Sequence of chain 2.B:
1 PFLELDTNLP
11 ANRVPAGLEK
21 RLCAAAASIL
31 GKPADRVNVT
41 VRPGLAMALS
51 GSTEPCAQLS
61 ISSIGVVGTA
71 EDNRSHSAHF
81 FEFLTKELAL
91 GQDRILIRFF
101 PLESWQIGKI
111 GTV

Binding-site contacts:
Ligand atom CAE contacts residue SER104 of chain 3.B at 4.0 Å.
Ligand atom CAC contacts residue ILE107 of chain 3.B at 3.7 Å (hydrophobic).
Ligand atom CAD contacts residue ILE107 of chain 3.B at 4.3 Å (hydrophobic).
Ligand atom CAS contacts residue PRO1 of chain 3.B at 3.6 Å (hydrophobic).
Ligand atom OAH contacts residue ILE64 of chain 3.B at 4.2 Å.
Ligand atom CAB contacts residue LYS109 of chain 3.B at 4.0 Å.
Ligand atom OAQ contacts residue LYS109 of chain 3.B at 3.9 Å.
Ligand atom OAI contacts residue SER104 of chain 3.B at 3.3 Å.
Ligand atom CAP contacts residue LYS109 of chain 3.B at 3.9 Å.
Ligand atom CAB contacts residue ILE107 of chain 3.B at 3.6 Å (hydrophobic).
Ligand atom CAN contacts residue PRO1 of chain 3.B at 3.7 Å (hydrophobic).
Ligand atom OAT contacts residue SER62 of chain 3.B at 4.0 Å.
Ligand atom CAS contacts residue ILE64 of chain 3.B at 3.6 Å (hydrophobic).
Ligand atom CAN contacts residue PHE2 of chain 3.B at 4.1 Å (hydrophobic).
Ligand atom CAP contacts residue ARG36 of chain 3.B at 3.9 Å.
Ligand atom CAA contacts residue LYS109 of chain 3.B at 4.0 Å.
Ligand atom OAT contacts residue SER63 of chain 3.B at 2.7 Å (h-bond).
Ligand atom OAQ contacts residue LEU96 of chain 2.B at 4.2 Å.
Ligand atom CAA contacts residue ILE107 of chain 3.B at 3.9 Å (hydrophobic).
Ligand atom OAU contacts residue LYS32 of chain 3.B at 3.9 Å.
Ligand atom CAK contacts residue ILE64 of chain 3.B at 3.9 Å (hydrophobic).
Ligand atom OAU contacts residue SER63 of chain 3.B at 3.3 Å (h-bond).
Ligand atom OAQ contacts residue ARG36 of chain 3.B at 4.2 Å.
Ligand atom OAT contacts residue ILE64 of chain 3.B at 3.7 Å.
Ligand atom CAG contacts residue SER104 of chain 3.B at 3.6 Å.
Ligand atom CAN contacts residue ARG36 of chain 3.B at 3.2 Å.
Ligand atom OAR contacts residue ARG36 of chain 3.B at 3.3 Å.
Ligand atom CAK contacts residue ILE107 of chain 3.B at 3.7 Å (hydrophobic).
Ligand atom NAM contacts residue PRO1 of chain 3.B at 2.8 Å (h-bond).
Ligand atom OAR contacts residue LYS109 of chain 3.B at 2.9 Å (salt-bridge).
Ligand atom CAS contacts residue SER63 of chain 3.B at 3.5 Å.
Ligand atom NAM contacts residue PHE2 of chain 3.B at 4.0 Å.
Ligand atom CAD contacts residue ILE64 of chain 3.B at 3.8 Å (hydrophobic).
Ligand atom CAE contacts residue ILE64 of chain 3.B at 4.3 Å (hydrophobic).
Ligand atom OAU contacts residue ILE64 of chain 3.B at 2.8 Å (h-bond).
Ligand atom NAM contacts residue ARG36 of chain 3.B at 3.4 Å (salt-bridge).
Ligand atom CAL contacts residue PRO1 of chain 3.B at 3.6 Å (hydrophobic).
Ligand atom CAF contacts residue SER104 of chain 3.B at 4.2 Å.
Ligand atom OAT contacts residue PRO1 of chain 3.B at 2.8 Å (h-bond).
Ligand atom CAJ contacts residue ILE107 of chain 3.B at 3.8 Å (hydrophobic).

The protein below binds the small molecule below.
Small molecule (SMILES): O=C(O)c1cccc(-c2cc(C(=O)O)ncc2C(=O)O)c1

Sequence of chain 3.B:
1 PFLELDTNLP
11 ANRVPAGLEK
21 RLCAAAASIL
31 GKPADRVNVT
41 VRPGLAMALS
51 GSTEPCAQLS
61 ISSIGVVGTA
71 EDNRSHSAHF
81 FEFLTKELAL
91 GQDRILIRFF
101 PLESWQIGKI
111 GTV